Binding-site contacts:
Ligand atom O7 contacts residue ILE159 of chain 1.D at 4.1 Å.
Ligand atom O7 contacts residue ASN158 of chain 1.D at 3.8 Å.
Ligand atom C2 contacts residue ASN158 of chain 1.D at 2.5 Å.
Ligand atom N2 contacts residue ASN158 of chain 1.D at 3.0 Å (h-bond).
Ligand atom C7 contacts residue ASN158 of chain 1.D at 3.6 Å.
Ligand atom C1 contacts residue ASN158 of chain 1.D at 1.5 Å.
Ligand atom C5 contacts residue ASN158 of chain 1.D at 3.7 Å.
Ligand atom C3 contacts residue ASN158 of chain 1.D at 3.9 Å.
Ligand atom C4 contacts residue ASN158 of chain 1.D at 4.2 Å.
Ligand atom O5 contacts residue ASN158 of chain 1.D at 2.4 Å (h-bond).

Sequence of chain 1.D:
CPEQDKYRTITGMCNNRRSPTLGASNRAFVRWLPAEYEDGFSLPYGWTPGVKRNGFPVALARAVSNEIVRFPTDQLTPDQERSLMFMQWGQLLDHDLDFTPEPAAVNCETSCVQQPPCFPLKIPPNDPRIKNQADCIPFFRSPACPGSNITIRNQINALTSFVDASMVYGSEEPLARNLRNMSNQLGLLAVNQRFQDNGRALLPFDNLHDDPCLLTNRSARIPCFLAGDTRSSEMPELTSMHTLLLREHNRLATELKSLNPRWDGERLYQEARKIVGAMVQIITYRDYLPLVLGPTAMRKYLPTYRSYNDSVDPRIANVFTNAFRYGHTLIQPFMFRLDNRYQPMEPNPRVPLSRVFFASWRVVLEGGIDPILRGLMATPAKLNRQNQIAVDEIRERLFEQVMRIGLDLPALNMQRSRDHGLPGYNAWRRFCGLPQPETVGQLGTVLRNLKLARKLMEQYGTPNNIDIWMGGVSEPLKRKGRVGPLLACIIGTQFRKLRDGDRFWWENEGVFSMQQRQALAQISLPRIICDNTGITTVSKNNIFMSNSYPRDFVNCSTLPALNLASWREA

The protein below binds the small molecule below.
Small molecule (SMILES): CC(=O)N[C@@H]1[C@@H](O)[C@H](O)[C@@H](CO)O[C@H]1O